Binding-site contacts:
Ligand atom C7 contacts residue ASN1115 of chain 1.C at 3.6 Å.
Ligand atom C8 contacts residue ASP1108 of chain 1.C at 3.6 Å.
Ligand atom C3 contacts residue ASN1115 of chain 1.C at 3.8 Å.
Ligand atom C5 contacts residue ASN1115 of chain 1.C at 3.7 Å.
Ligand atom C2 contacts residue ASN1115 of chain 1.C at 2.5 Å.
Ligand atom C1 contacts residue ASN1115 of chain 1.C at 1.4 Å.
Ligand atom O7 contacts residue ASP1108 of chain 1.C at 4.4 Å.
Ligand atom O7 contacts residue ASN1115 of chain 1.C at 4.4 Å.
Ligand atom C8 contacts residue ASN1115 of chain 1.C at 3.8 Å.
Ligand atom C4 contacts residue ASN1115 of chain 1.C at 4.2 Å.
Ligand atom N2 contacts residue ASN1115 of chain 1.C at 2.9 Å (h-bond).
Ligand atom C8 contacts residue CYS1063 of chain 1.C at 4.3 Å (hydrophobic).
Ligand atom O5 contacts residue ASN1115 of chain 1.C at 2.4 Å (h-bond).

Sequence of chain 1.C:
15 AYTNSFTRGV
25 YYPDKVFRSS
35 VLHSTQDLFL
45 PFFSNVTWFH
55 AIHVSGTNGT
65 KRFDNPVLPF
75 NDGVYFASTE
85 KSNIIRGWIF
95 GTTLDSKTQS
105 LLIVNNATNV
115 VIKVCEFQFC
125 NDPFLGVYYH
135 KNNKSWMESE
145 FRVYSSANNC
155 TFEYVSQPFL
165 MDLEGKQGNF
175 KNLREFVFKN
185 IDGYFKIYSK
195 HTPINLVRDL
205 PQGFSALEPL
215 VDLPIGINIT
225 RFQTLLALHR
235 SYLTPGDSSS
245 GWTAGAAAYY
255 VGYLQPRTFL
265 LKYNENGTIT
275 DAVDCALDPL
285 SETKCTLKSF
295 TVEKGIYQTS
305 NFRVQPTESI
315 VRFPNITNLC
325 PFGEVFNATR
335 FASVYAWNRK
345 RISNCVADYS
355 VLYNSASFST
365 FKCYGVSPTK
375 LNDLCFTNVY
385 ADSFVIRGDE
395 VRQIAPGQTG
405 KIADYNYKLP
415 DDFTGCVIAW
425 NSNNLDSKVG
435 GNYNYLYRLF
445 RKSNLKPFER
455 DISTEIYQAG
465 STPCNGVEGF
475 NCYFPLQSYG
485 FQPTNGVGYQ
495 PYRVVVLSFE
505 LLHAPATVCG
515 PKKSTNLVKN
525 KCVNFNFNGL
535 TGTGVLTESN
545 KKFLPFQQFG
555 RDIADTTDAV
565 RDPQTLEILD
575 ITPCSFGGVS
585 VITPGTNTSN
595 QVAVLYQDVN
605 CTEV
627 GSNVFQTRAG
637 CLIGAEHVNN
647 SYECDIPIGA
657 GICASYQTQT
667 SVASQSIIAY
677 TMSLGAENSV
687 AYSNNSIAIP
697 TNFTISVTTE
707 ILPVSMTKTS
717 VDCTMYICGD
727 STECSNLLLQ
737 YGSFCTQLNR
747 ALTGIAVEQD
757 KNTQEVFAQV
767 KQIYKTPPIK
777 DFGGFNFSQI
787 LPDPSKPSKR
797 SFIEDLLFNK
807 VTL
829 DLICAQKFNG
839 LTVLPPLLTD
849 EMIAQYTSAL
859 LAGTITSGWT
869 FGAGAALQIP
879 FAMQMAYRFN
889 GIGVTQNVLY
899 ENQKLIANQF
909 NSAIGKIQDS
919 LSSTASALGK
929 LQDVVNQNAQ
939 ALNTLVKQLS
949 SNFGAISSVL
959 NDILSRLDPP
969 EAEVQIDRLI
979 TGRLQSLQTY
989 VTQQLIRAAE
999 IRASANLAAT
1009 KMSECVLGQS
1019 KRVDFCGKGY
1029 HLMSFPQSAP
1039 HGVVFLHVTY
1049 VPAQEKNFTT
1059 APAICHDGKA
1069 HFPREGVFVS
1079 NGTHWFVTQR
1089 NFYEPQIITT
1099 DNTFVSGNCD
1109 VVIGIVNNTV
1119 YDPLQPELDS

A small-molecule ligand and the protein it binds are described below.
Small molecule (SMILES): CC(=O)N[C@H]1[C@H](O[C@H]2[C@H](O)[C@@H](NC(C)=O)CO[C@@H]2CO)O[C@H](CO)[C@@H](O)[C@@H]1O